The protein below binds the small molecule below.
Small molecule (SMILES): CC(=O)N[C@@H]1[C@@H](O)[C@H](O)[C@@H](CO)O[C@H]1O

Binding-site contacts:
Ligand atom C2 contacts residue HIS1096 of chain 1.B at 4.5 Å.
Ligand atom O4 contacts residue HIS1096 of chain 1.B at 3.7 Å.
Ligand atom C7 contacts residue ASN1093 of chain 1.B at 3.4 Å.
Ligand atom O7 contacts residue ASN1093 of chain 1.B at 3.6 Å.
Ligand atom C6 contacts residue PHE1098 of chain 1.B at 3.4 Å (hydrophobic).
Ligand atom C2 contacts residue THR1095 of chain 1.B at 3.9 Å.
Ligand atom O6 contacts residue PHE1098 of chain 1.B at 4.2 Å.
Ligand atom C1 contacts residue HIS1096 of chain 1.B at 3.9 Å.
Ligand atom C3 contacts residue ASN1093 of chain 1.B at 3.8 Å.
Ligand atom C1 contacts residue ASN1093 of chain 1.B at 1.4 Å.
Ligand atom C1 contacts residue THR1095 of chain 1.B at 3.9 Å.
Ligand atom C3 contacts residue HIS1096 of chain 1.B at 3.9 Å.
Ligand atom C1 contacts residue PHE1098 of chain 1.B at 4.4 Å (hydrophobic).
Ligand atom C5 contacts residue PHE1098 of chain 1.B at 4.0 Å (hydrophobic).
Ligand atom C3 contacts residue THR1095 of chain 1.B at 3.8 Å.
Ligand atom C5 contacts residue ASN1093 of chain 1.B at 3.7 Å.
Ligand atom O5 contacts residue HIS1096 of chain 1.B at 4.0 Å.
Ligand atom C2 contacts residue ASN1093 of chain 1.B at 2.4 Å.
Ligand atom O5 contacts residue PHE1098 of chain 1.B at 3.5 Å.
Ligand atom C4 contacts residue ASN1093 of chain 1.B at 4.2 Å.
Ligand atom C4 contacts residue HIS1096 of chain 1.B at 4.0 Å.
Ligand atom N2 contacts residue ASN1093 of chain 1.B at 2.8 Å (h-bond).
Ligand atom N2 contacts residue THR1095 of chain 1.B at 3.5 Å (h-bond).
Ligand atom C6 contacts residue HIS1096 of chain 1.B at 4.1 Å.
Ligand atom O5 contacts residue ASN1093 of chain 1.B at 2.4 Å (h-bond).
Ligand atom C8 contacts residue ASN1093 of chain 1.B at 4.3 Å.
Ligand atom C5 contacts residue HIS1096 of chain 1.B at 3.4 Å.

Sequence of chain 1.B:
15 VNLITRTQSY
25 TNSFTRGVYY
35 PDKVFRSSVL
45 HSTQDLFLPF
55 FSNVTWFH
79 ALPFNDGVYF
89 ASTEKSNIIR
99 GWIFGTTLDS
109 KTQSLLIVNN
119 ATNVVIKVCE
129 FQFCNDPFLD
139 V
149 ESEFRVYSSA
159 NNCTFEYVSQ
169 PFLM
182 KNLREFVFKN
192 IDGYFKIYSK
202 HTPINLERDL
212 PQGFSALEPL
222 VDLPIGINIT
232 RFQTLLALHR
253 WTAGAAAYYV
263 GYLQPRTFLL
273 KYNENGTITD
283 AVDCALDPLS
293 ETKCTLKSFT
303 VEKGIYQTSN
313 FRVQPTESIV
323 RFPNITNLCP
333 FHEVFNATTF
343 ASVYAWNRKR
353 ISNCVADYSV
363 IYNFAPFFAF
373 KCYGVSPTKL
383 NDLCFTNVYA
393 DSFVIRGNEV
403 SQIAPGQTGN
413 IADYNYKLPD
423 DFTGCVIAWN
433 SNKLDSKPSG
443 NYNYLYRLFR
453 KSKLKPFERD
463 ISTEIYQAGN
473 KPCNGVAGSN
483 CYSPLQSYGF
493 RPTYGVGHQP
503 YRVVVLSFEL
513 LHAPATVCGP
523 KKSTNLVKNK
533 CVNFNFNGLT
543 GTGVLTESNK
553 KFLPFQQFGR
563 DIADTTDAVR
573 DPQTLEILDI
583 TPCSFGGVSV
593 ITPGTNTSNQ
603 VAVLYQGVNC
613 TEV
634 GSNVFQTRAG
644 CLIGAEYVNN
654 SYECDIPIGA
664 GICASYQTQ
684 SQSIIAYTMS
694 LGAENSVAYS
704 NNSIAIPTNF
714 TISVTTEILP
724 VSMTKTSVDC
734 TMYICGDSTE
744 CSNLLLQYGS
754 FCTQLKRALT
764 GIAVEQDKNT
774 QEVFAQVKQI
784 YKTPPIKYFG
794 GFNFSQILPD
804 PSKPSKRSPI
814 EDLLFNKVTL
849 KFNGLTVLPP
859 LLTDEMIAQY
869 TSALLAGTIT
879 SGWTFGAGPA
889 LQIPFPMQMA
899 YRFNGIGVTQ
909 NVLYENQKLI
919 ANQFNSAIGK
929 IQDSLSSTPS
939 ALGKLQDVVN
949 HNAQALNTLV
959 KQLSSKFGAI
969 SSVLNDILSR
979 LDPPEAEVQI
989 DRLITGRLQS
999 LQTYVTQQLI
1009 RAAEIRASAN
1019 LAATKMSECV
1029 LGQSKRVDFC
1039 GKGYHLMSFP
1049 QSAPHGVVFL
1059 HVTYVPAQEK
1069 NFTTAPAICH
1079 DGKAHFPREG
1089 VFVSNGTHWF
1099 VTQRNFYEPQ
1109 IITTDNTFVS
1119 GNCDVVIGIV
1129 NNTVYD